Binding-site contacts:
Ligand atom C6 contacts residue LEU255 of chain 1.B at 4.2 Å (hydrophobic).
Ligand atom C5 contacts residue GLY256 of chain 1.B at 4.2 Å.
Ligand atom C6 contacts residue LEU252 of chain 1.B at 4.0 Å (hydrophobic).
Ligand atom C5 contacts residue HEM1 of chain 1.F at 3.6 Å.
Ligand atom C10 contacts residue LEU255 of chain 1.B at 3.8 Å (hydrophobic).
Ligand atom C2 contacts residue LEU252 of chain 1.B at 3.9 Å (hydrophobic).
Ligand atom C5 contacts residue LEU252 of chain 1.B at 4.0 Å (hydrophobic).
Ligand atom C1 contacts residue LEU255 of chain 1.B at 4.3 Å (hydrophobic).
Ligand atom C6 contacts residue CAH1 of chain 1.G at 0.1 Å.
Ligand atom O contacts residue CAH1 of chain 1.G at 0.1 Å (h-bond).
Ligand atom C4 contacts residue HEM1 of chain 1.F at 3.6 Å.
Ligand atom C10 contacts residue CAH1 of chain 1.G at 0.2 Å.
Ligand atom C10 contacts residue TRP89 of chain 1.B at 4.0 Å (hydrophobic).
Ligand atom C3 contacts residue HEM1 of chain 1.F at 4.1 Å.
Ligand atom C2 contacts residue TRP89 of chain 1.B at 4.0 Å (hydrophobic).
Ligand atom O contacts residue TRP89 of chain 1.B at 3.2 Å.
Ligand atom C9 contacts residue VAL303 of chain 1.B at 3.8 Å (hydrophobic).
Ligand atom O contacts residue TYR98 of chain 1.B at 2.9 Å (h-bond).
Ligand atom C6 contacts residue GLY256 of chain 1.B at 3.7 Å.
Ligand atom C3 contacts residue CAH1 of chain 1.G at 0.1 Å.
Ligand atom C9 contacts residue ASP305 of chain 1.B at 4.0 Å.
Ligand atom C3 contacts residue THR103 of chain 1.B at 4.1 Å.
Ligand atom C8 contacts residue CAH1 of chain 1.G at 0.3 Å.
Ligand atom C3 contacts residue TYR98 of chain 1.B at 4.0 Å (hydrophobic).
Ligand atom C5 contacts residue CAH1 of chain 1.G at 0.1 Å.
Ligand atom C8 contacts residue THR260 of chain 1.B at 3.8 Å.
Ligand atom C4 contacts residue CAH1 of chain 1.G at 0.2 Å.
Ligand atom C3 contacts residue LEU252 of chain 1.B at 3.9 Å (hydrophobic).
Ligand atom C10 contacts residue VAL404 of chain 1.B at 3.9 Å (hydrophobic).
Ligand atom C9 contacts residue CAH1 of chain 1.G at 0.2 Å.
Ligand atom C10 contacts residue THR187 of chain 1.B at 3.8 Å.
Ligand atom C2 contacts residue CAH1 of chain 1.G at 0.1 Å.
Ligand atom C8 contacts residue HEM1 of chain 1.F at 3.8 Å.
Ligand atom C2 contacts residue LEU255 of chain 1.B at 4.2 Å (hydrophobic).
Ligand atom C2 contacts residue TYR98 of chain 1.B at 3.8 Å (hydrophobic).
Ligand atom O contacts residue LEU255 of chain 1.B at 3.5 Å.
Ligand atom O contacts residue LEU252 of chain 1.B at 3.8 Å.
Ligand atom C1 contacts residue CAH1 of chain 1.G at 0.1 Å.
Ligand atom C7 contacts residue CAH1 of chain 1.G at 0.1 Å.
Ligand atom C8 contacts residue VAL303 of chain 1.B at 3.8 Å (hydrophobic).

Sequence of chain 1.B:
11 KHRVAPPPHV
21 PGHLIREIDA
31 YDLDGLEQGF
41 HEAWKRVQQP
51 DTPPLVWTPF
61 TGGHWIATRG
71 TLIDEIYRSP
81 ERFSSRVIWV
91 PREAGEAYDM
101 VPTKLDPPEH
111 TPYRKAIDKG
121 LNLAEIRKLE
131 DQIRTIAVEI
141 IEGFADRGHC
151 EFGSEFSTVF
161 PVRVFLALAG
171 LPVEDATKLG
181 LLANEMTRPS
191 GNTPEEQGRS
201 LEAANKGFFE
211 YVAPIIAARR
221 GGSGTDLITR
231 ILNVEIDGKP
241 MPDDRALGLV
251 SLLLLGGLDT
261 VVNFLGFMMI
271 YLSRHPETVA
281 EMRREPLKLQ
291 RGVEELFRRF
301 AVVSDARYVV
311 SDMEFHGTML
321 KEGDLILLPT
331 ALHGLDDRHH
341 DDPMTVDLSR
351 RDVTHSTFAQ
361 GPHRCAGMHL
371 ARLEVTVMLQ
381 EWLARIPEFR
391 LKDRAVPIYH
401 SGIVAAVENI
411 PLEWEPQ

The protein below binds the small molecule below.
Small molecule (SMILES): CC1(C)[C@@H]2CC[C@@]1(C)C(=O)C2